Binding-site contacts:
Ligand atom C5 contacts residue RU1 of chain 23.C at 2.6 Å.
Ligand atom C10 contacts residue GLU53 of chain 23.A at 4.0 Å.
Ligand atom C6 contacts residue HIS49 of chain 23.A at 3.9 Å.
Ligand atom C2 contacts residue GLU53 of chain 23.A at 3.5 Å.
Ligand atom C9 contacts residue HIS49 of chain 23.A at 4.2 Å.
Ligand atom C4 contacts residue GLU53 of chain 23.A at 4.2 Å.
Ligand atom C3 contacts residue GLU53 of chain 23.A at 3.6 Å.
Ligand atom C2 contacts residue RU1 of chain 23.C at 2.6 Å.
Ligand atom C9 contacts residue HIS173 of chain 23.A at 3.5 Å.
Ligand atom C10 contacts residue RU1 of chain 23.C at 2.5 Å.
Ligand atom C8 contacts residue HIS173 of chain 23.A at 3.8 Å.
Ligand atom C10 contacts residue HIS173 of chain 23.A at 3.4 Å.
Ligand atom C8 contacts residue RU1 of chain 23.C at 3.5 Å.
Ligand atom C2 contacts residue HIS173 of chain 23.A at 3.9 Å.
Ligand atom C4 contacts residue RU1 of chain 23.C at 2.6 Å.
Ligand atom C3 contacts residue RU1 of chain 23.C at 2.6 Å.
Ligand atom C1 contacts residue RU1 of chain 23.C at 3.6 Å.
Ligand atom C5 contacts residue HIS49 of chain 23.A at 3.8 Å.
Ligand atom C5 contacts residue HIS173 of chain 23.A at 4.2 Å.
Ligand atom C9 contacts residue RU1 of chain 23.C at 2.5 Å.
Ligand atom C1 contacts residue GLU53 of chain 23.A at 3.6 Å.
Ligand atom C6 contacts residue RU1 of chain 23.C at 3.6 Å.
Ligand atom C8 contacts residue HIS49 of chain 23.A at 3.3 Å.
Ligand atom C3 contacts residue HIS49 of chain 23.A at 4.1 Å.
Ligand atom C4 contacts residue HIS49 of chain 23.A at 3.7 Å.

Sequence of chain 23.A:
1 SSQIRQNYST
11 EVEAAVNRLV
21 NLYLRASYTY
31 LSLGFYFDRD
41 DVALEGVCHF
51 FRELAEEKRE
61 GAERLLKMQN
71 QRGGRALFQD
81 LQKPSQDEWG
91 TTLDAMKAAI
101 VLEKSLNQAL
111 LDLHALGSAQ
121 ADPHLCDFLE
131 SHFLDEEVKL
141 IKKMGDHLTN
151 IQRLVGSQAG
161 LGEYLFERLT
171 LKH

This protein binds this small molecule.
Small molecule (SMILES): Cc1ccc(C(C)C)cc1